The small molecule below binds the protein below.
Small molecule (SMILES): CC(=O)N[C@@H]1[C@@H](O)[C@H](O)[C@@H](CO)O[C@H]1O

Binding-site contacts:
Ligand atom C7 contacts residue ASN118 of chain 1.D at 3.2 Å.
Ligand atom C8 contacts residue ASN118 of chain 1.D at 3.6 Å.
Ligand atom C5 contacts residue ASN118 of chain 1.D at 3.8 Å.
Ligand atom C4 contacts residue ASN118 of chain 1.D at 4.4 Å.
Ligand atom O7 contacts residue ASN118 of chain 1.D at 3.3 Å (h-bond).
Ligand atom O7 contacts residue TYR119 of chain 1.D at 4.2 Å.
Ligand atom C3 contacts residue ASN118 of chain 1.D at 3.9 Å.
Ligand atom C1 contacts residue ASN118 of chain 1.D at 1.5 Å.
Ligand atom C8 contacts residue TYR119 of chain 1.D at 3.3 Å (hydrophobic).
Ligand atom N2 contacts residue ASN118 of chain 1.D at 3.0 Å (h-bond).
Ligand atom O5 contacts residue ASN118 of chain 1.D at 2.5 Å (h-bond).
Ligand atom C2 contacts residue ASN118 of chain 1.D at 2.5 Å.
Ligand atom C7 contacts residue TYR119 of chain 1.D at 4.2 Å (hydrophobic).

Sequence of chain 1.D:
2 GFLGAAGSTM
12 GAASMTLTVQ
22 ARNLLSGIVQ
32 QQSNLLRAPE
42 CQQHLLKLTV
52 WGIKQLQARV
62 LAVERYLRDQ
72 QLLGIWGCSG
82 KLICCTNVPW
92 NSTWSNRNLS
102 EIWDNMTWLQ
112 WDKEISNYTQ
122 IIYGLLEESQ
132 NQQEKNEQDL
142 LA